Sequence of chain 1.B:
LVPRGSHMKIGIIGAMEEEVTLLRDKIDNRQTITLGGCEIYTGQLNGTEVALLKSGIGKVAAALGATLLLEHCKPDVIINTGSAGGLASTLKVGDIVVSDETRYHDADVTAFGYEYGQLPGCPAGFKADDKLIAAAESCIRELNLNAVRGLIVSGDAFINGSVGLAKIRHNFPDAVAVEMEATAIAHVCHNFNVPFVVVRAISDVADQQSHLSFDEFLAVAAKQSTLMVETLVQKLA

A small-molecule ligand and the protein it binds are described below.
Small molecule (SMILES): CSC[C@H]1CN(Cc2c[nH]c3c(N)ncnc23)C[C@@H]1O

Sequence of chain 1.A:
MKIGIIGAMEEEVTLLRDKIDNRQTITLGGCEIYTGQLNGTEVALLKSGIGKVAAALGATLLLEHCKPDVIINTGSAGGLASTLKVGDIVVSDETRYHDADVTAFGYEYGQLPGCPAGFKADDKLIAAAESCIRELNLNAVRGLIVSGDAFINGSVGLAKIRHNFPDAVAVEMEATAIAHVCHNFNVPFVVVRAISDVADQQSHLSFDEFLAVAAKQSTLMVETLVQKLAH

Binding-site contacts:
Ligand atom C8 contacts residue ASP213 of chain 1.A at 3.6 Å.
Ligand atom C9 contacts residue ALA93 of chain 1.A at 3.8 Å (hydrophobic).
Ligand atom C3' contacts residue ILE66 of chain 1.A at 3.8 Å (hydrophobic).
Ligand atom N6 contacts residue ILE168 of chain 1.A at 3.2 Å (h-bond).
Ligand atom C8 contacts residue GLY94 of chain 1.A at 3.4 Å.
Ligand atom N6 contacts residue ASP213 of chain 1.A at 2.8 Å (salt-bridge).
Ligand atom C3' contacts residue MET189 of chain 1.A at 3.8 Å (hydrophobic).
Ligand atom C1' contacts residue PHE223 of chain 1.A at 3.7 Å (hydrophobic).
Ligand atom N1' contacts residue SER92 of chain 1.A at 3.8 Å.
Ligand atom C2 contacts residue PHE167 of chain 1.A at 3.7 Å (hydrophobic).
Ligand atom N1 contacts residue ILE168 of chain 1.A at 2.9 Å (h-bond).
Ligand atom C8 contacts residue SER92 of chain 1.A at 3.7 Å.
Ligand atom C6 contacts residue PHE167 of chain 1.A at 3.5 Å (hydrophobic).
Ligand atom C2' contacts residue MET189 of chain 1.A at 3.7 Å (hydrophobic).
Ligand atom N7 contacts residue PHE167 of chain 1.A at 3.7 Å.
Ligand atom N3 contacts residue GLU188 of chain 1.A at 3.4 Å.
Ligand atom N7 contacts residue SER212 of chain 1.A at 3.7 Å.
Ligand atom C10 contacts residue SER92 of chain 1.A at 3.4 Å.
Ligand atom N7 contacts residue ALA93 of chain 1.A at 3.5 Å.
Ligand atom O3' contacts residue ALA24 of chain 1.A at 3.6 Å.
Ligand atom C2' contacts residue GLU190 of chain 1.A at 3.8 Å.
Ligand atom C6 contacts residue ILE168 of chain 1.A at 3.7 Å (hydrophobic).
Ligand atom C1' contacts residue SER92 of chain 1.A at 3.5 Å.
Ligand atom O3' contacts residue ILE66 of chain 1.A at 3.5 Å.
Ligand atom N3 contacts residue MET189 of chain 1.A at 3.8 Å.
Ligand atom C8 contacts residue SER212 of chain 1.A at 3.5 Å.
Ligand atom N1 contacts residue PHE167 of chain 1.A at 3.6 Å.
Ligand atom C10 contacts residue GLU188 of chain 1.A at 3.7 Å.
Ligand atom C5 contacts residue ASP213 of chain 1.A at 3.8 Å.
Ligand atom C3' contacts residue GLU190 of chain 1.A at 3.5 Å.
Ligand atom N7 contacts residue GLY94 of chain 1.A at 3.2 Å (h-bond).
Ligand atom N7 contacts residue ASP213 of chain 1.A at 2.8 Å (salt-bridge).
Ligand atom C2 contacts residue ILE168 of chain 1.A at 3.7 Å (hydrophobic).
Ligand atom C8 contacts residue ALA93 of chain 1.A at 3.4 Å (hydrophobic).
Ligand atom N6 contacts residue PHE167 of chain 1.A at 3.6 Å.
Ligand atom C5 contacts residue GLY94 of chain 1.A at 3.5 Å.
Ligand atom C2 contacts residue ALA166 of chain 1.A at 3.5 Å (hydrophobic).
Ligand atom C5' contacts residue PHE167 of chain 1.A at 3.6 Å (hydrophobic).
Ligand atom O3' contacts residue GLU190 of chain 1.A at 2.7 Å (salt-bridge).
Ligand atom C5 contacts residue PHE167 of chain 1.A at 3.6 Å (hydrophobic).